Sequence of chain 1.E:
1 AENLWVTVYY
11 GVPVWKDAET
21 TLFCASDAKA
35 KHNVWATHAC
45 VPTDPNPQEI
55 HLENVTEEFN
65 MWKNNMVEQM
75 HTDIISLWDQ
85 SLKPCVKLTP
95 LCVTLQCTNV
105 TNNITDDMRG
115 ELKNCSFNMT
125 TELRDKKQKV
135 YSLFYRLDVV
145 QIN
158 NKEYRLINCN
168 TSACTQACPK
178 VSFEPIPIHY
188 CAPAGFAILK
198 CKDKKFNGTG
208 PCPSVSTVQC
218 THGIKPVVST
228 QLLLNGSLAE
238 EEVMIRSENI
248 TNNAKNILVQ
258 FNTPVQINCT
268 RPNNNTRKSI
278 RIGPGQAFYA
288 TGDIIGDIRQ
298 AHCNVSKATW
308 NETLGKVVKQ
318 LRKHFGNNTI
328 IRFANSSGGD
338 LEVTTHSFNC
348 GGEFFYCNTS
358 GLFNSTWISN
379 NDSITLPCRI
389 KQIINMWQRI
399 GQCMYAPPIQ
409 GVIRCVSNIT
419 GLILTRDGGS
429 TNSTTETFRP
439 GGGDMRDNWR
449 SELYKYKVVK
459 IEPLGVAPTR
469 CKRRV

Binding-site contacts:
Ligand atom O5 contacts residue ASN249 of chain 1.E at 3.5 Å.
Ligand atom C5 contacts residue ASN246 of chain 1.E at 3.7 Å.
Ligand atom C1 contacts residue ASN246 of chain 1.E at 1.4 Å.
Ligand atom O5 contacts residue THR248 of chain 1.E at 3.2 Å (h-bond).
Ligand atom C7 contacts residue ASN246 of chain 1.E at 3.6 Å.
Ligand atom C1 contacts residue ASN249 of chain 1.E at 4.1 Å.
Ligand atom C1 contacts residue THR248 of chain 1.E at 3.2 Å.
Ligand atom C3 contacts residue ASN246 of chain 1.E at 3.8 Å.
Ligand atom O7 contacts residue ASN246 of chain 1.E at 4.0 Å.
Ligand atom O6 contacts residue ASN249 of chain 1.E at 4.0 Å.
Ligand atom C2 contacts residue ASN246 of chain 1.E at 2.4 Å.
Ligand atom C2 contacts residue THR248 of chain 1.E at 4.4 Å.
Ligand atom C5 contacts residue THR248 of chain 1.E at 3.2 Å.
Ligand atom C6 contacts residue THR248 of chain 1.E at 4.0 Å.
Ligand atom N2 contacts residue ASN246 of chain 1.E at 2.9 Å (h-bond).
Ligand atom C4 contacts residue ASN246 of chain 1.E at 4.2 Å.
Ligand atom O5 contacts residue ASN246 of chain 1.E at 2.4 Å (h-bond).
Ligand atom C4 contacts residue THR248 of chain 1.E at 4.4 Å.

A protein and the small-molecule ligand that binds it are described below.
Small molecule (SMILES): CC(=O)N[C@H]1[C@H](O[C@H]2[C@H](O)[C@@H](NC(C)=O)CO[C@@H]2CO)O[C@H](CO)[C@@H](O)[C@@H]1O